Binding-site contacts:
Ligand atom O7 contacts residue ASN32 of chain 3.A at 4.0 Å.
Ligand atom C8 contacts residue THR18 of chain 3.A at 3.2 Å.
Ligand atom O5 contacts residue ASN16 of chain 3.A at 2.4 Å (h-bond).
Ligand atom C7 contacts residue ASN16 of chain 3.A at 4.0 Å.
Ligand atom C2 contacts residue ASN16 of chain 3.A at 2.5 Å.
Ligand atom C3 contacts residue ASN16 of chain 3.A at 3.8 Å.
Ligand atom C8 contacts residue ASN16 of chain 3.A at 4.1 Å.
Ligand atom C1 contacts residue ASN16 of chain 3.A at 1.4 Å.
Ligand atom N2 contacts residue ASN16 of chain 3.A at 2.7 Å (h-bond).
Ligand atom C7 contacts residue THR18 of chain 3.A at 4.3 Å.
Ligand atom C5 contacts residue ASN16 of chain 3.A at 3.7 Å.
Ligand atom C4 contacts residue ASN16 of chain 3.A at 4.3 Å.

Sequence of chain 3.A:
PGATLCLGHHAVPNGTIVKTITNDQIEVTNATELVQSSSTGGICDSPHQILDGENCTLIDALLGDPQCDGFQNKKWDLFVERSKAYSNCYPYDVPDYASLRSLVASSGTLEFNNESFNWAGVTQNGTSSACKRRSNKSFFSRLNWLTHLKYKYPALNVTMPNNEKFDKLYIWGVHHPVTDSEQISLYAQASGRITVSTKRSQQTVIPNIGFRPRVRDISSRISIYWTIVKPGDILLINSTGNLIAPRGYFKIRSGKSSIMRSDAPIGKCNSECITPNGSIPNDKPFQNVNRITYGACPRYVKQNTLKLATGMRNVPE

The small molecule below binds the protein below.
Small molecule (SMILES): CC(=O)N[C@@H]1[C@@H](O)[C@H](O)[C@@H](CO)O[C@H]1O